Sequence of chain 1.D:
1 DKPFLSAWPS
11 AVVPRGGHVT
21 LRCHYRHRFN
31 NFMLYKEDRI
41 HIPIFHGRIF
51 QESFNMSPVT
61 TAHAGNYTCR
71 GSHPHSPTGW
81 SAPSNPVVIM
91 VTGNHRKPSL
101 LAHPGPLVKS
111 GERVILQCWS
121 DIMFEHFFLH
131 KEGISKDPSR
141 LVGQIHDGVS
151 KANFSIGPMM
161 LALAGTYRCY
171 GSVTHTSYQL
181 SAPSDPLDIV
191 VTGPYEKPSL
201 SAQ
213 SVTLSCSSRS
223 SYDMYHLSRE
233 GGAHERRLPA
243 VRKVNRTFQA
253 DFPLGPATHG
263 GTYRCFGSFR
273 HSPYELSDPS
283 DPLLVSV

Binding-site contacts:
Ligand atom O5 contacts residue PRO86 of chain 1.D at 4.3 Å.
Ligand atom N2 contacts residue VAL88 of chain 1.D at 3.8 Å.
Ligand atom C1 contacts residue VAL88 of chain 1.D at 4.4 Å (hydrophobic).
Ligand atom C1 contacts residue PRO86 of chain 1.D at 4.1 Å (hydrophobic).
Ligand atom C3 contacts residue ASN66 of chain 1.D at 3.8 Å.
Ligand atom C2 contacts residue ASN66 of chain 1.D at 2.5 Å.
Ligand atom C4 contacts residue ASN66 of chain 1.D at 4.2 Å.
Ligand atom C5 contacts residue ASN66 of chain 1.D at 3.6 Å.
Ligand atom O7 contacts residue ASN66 of chain 1.D at 3.8 Å.
Ligand atom C8 contacts residue VAL88 of chain 1.D at 3.6 Å (hydrophobic).
Ligand atom C1 contacts residue ASN66 of chain 1.D at 1.4 Å.
Ligand atom O5 contacts residue ASN66 of chain 1.D at 2.3 Å (h-bond).
Ligand atom O6 contacts residue GLU37 of chain 1.D at 4.4 Å.
Ligand atom C7 contacts residue VAL88 of chain 1.D at 4.0 Å (hydrophobic).
Ligand atom O5 contacts residue GLU37 of chain 1.D at 4.0 Å.
Ligand atom C7 contacts residue TYR178 of chain 1.D at 4.4 Å (hydrophobic).
Ligand atom C5 contacts residue PRO86 of chain 1.D at 4.2 Å (hydrophobic).
Ligand atom C7 contacts residue ASN66 of chain 1.D at 3.6 Å.
Ligand atom N2 contacts residue ASN66 of chain 1.D at 3.0 Å (h-bond).
Ligand atom O7 contacts residue TYR178 of chain 1.D at 3.9 Å.

The protein below binds the small molecule below.
Small molecule (SMILES): CC(=O)N[C@@H]1[C@@H](O)[C@H](O)[C@@H](CO)O[C@H]1O